Sequence of chain 1.A:
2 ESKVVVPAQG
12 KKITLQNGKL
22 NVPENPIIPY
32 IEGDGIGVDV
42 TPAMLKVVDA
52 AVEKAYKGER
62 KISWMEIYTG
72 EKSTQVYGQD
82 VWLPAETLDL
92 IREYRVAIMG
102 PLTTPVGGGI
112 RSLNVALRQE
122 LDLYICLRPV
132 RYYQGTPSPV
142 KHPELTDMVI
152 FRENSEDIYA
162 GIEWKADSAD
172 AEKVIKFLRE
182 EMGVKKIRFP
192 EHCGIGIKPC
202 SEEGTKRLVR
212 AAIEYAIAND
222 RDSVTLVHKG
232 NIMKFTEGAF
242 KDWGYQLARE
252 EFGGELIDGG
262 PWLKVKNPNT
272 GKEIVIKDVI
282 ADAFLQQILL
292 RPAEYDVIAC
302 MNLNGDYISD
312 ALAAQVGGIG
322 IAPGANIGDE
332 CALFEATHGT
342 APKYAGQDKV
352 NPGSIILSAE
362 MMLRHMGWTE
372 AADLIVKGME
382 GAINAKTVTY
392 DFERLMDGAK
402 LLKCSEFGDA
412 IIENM

This protein binds this small molecule.
Small molecule (SMILES): NC(=O)c1ccc[n+]([C@@H]2O[C@H](COP(=O)(O)O)[C@@H](O)[C@H]2O)c1

Sequence of chain 2.A:
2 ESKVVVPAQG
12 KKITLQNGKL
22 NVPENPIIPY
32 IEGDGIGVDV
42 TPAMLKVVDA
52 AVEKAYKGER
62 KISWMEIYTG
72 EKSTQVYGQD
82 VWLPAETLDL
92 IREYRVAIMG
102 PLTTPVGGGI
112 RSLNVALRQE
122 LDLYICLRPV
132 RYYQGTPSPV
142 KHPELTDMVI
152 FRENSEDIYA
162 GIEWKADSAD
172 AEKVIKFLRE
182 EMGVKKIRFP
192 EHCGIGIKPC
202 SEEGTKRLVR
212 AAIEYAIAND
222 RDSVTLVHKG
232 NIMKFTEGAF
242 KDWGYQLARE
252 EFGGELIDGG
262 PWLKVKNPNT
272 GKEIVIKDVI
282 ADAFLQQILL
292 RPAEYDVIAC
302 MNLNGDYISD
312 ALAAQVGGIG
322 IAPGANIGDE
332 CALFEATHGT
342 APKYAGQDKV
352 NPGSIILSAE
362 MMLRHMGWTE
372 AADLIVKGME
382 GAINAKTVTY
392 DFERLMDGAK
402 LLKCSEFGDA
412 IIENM

Binding-site contacts:
Ligand atom C4 contacts residue GLY261 of chain 2.A at 3.9 Å.
Ligand atom N7 contacts residue ILE258 of chain 2.A at 3.4 Å (h-bond).
Ligand atom C7 contacts residue GLY261 of chain 2.A at 3.5 Å.
Ligand atom O7 contacts residue GLY261 of chain 2.A at 2.6 Å (h-bond).
Ligand atom C2 contacts residue TRP263 of chain 2.A at 3.6 Å (hydrophobic).
Ligand atom O7 contacts residue PRO262 of chain 2.A at 3.5 Å (h-bond).
Ligand atom C5 contacts residue TRP263 of chain 2.A at 3.9 Å (hydrophobic).
Ligand atom O7 contacts residue TRP263 of chain 2.A at 3.1 Å (h-bond).
Ligand atom C7 contacts residue TRP263 of chain 2.A at 3.6 Å (hydrophobic).
Ligand atom O3P contacts residue ASP259 of chain 2.A at 3.7 Å.
Ligand atom O2R contacts residue LYS344 of chain 1.A at 3.8 Å.
Ligand atom C3 contacts residue TRP263 of chain 2.A at 3.6 Å (hydrophobic).
Ligand atom N7 contacts residue ASP259 of chain 2.A at 4.1 Å.
Ligand atom C6 contacts residue TRP263 of chain 2.A at 3.7 Å (hydrophobic).
Ligand atom N7 contacts residue GLY261 of chain 2.A at 4.5 Å.
Ligand atom O4R contacts residue TRP263 of chain 2.A at 3.7 Å.
Ligand atom O7 contacts residue ILE258 of chain 2.A at 3.7 Å.
Ligand atom N7 contacts residue TRP263 of chain 2.A at 4.1 Å.
Ligand atom C4 contacts residue TRP263 of chain 2.A at 3.8 Å (hydrophobic).
Ligand atom C3 contacts residue GLY261 of chain 2.A at 4.1 Å.
Ligand atom N1 contacts residue TRP263 of chain 2.A at 3.6 Å.
Ligand atom C7 contacts residue ILE258 of chain 2.A at 4.0 Å (hydrophobic).
Ligand atom C1R contacts residue TRP263 of chain 2.A at 3.8 Å (hydrophobic).